Sequence of chain 1.B:
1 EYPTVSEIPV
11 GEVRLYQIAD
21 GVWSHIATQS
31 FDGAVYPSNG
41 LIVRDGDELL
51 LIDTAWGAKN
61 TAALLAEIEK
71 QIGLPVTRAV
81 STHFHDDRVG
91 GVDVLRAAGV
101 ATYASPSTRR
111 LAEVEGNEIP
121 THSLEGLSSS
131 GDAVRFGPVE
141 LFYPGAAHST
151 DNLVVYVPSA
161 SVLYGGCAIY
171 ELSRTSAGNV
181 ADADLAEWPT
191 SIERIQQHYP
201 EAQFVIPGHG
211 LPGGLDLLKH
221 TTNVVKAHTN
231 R

This small molecule binds to this protein.
Small molecule (SMILES): C[C@H](CS)C(=O)N[C@@H](C(=O)O)c1ccc(F)cc1

Binding-site contacts:
Ligand atom S14 contacts residue HIS148 of chain 1.B at 3.4 Å (h-bond).
Ligand atom S14 contacts residue HIS209 of chain 1.B at 3.7 Å.
Ligand atom O18 contacts residue GLY178 of chain 1.B at 3.7 Å.
Ligand atom C04 contacts residue ARG174 of chain 1.B at 3.5 Å.
Ligand atom O17 contacts residue HIS148 of chain 1.B at 3.6 Å.
Ligand atom C03 contacts residue ARG174 of chain 1.B at 3.7 Å.
Ligand atom C16 contacts residue ASN179 of chain 1.B at 3.8 Å.
Ligand atom C12 contacts residue ZN1 of chain 1.K at 3.7 Å.
Ligand atom C13 contacts residue ZN1 of chain 1.K at 3.3 Å.
Ligand atom C03 contacts residue HIS209 of chain 1.B at 3.6 Å.
Ligand atom C07 contacts residue TYR36 of chain 1.B at 3.6 Å (hydrophobic).
Ligand atom O11 contacts residue ASN179 of chain 1.B at 3.1 Å (h-bond).
Ligand atom C06 contacts residue TYR36 of chain 1.B at 3.2 Å (hydrophobic).
Ligand atom C04 contacts residue TYR36 of chain 1.B at 3.6 Å (hydrophobic).
Ligand atom O18 contacts residue ASN179 of chain 1.B at 3.0 Å (h-bond).
Ligand atom N09 contacts residue ZN1 of chain 1.K at 3.9 Å.
Ligand atom O17 contacts residue ZN1 of chain 1.K at 3.6 Å.
Ligand atom C15 contacts residue TRP56 of chain 1.B at 3.3 Å (hydrophobic).
Ligand atom S14 contacts residue ASP87 of chain 1.B at 3.4 Å (salt-bridge).
Ligand atom O18 contacts residue TYR170 of chain 1.B at 3.9 Å.
Ligand atom C13 contacts residue HIS85 of chain 1.B at 3.8 Å.
Ligand atom O17 contacts residue HIS209 of chain 1.B at 3.2 Å.
Ligand atom C02 contacts residue ARG174 of chain 1.B at 3.5 Å.
Ligand atom F08 contacts residue ARG174 of chain 1.B at 3.6 Å.
Ligand atom N09 contacts residue HIS209 of chain 1.B at 3.4 Å (h-bond).
Ligand atom S14 contacts residue HIS85 of chain 1.B at 3.7 Å.
Ligand atom C07 contacts residue ARG174 of chain 1.B at 3.4 Å.
Ligand atom C13 contacts residue ZN1 of chain 1.J at 3.3 Å.
Ligand atom C13 contacts residue ASP87 of chain 1.B at 3.4 Å.
Ligand atom C06 contacts residue ARG174 of chain 1.B at 3.5 Å.
Ligand atom C05 contacts residue ARG174 of chain 1.B at 3.5 Å.
Ligand atom S14 contacts residue ZN1 of chain 1.K at 2.2 Å.
Ligand atom S14 contacts residue ZN1 of chain 1.J at 2.4 Å.
Ligand atom O18 contacts residue ARG174 of chain 1.B at 3.0 Å (salt-bridge).
Ligand atom C12 contacts residue ASP87 of chain 1.B at 3.7 Å.
Ligand atom C15 contacts residue PHE31 of chain 1.B at 3.8 Å (hydrophobic).
Ligand atom C01 contacts residue ASN179 of chain 1.B at 3.9 Å.
Ligand atom C16 contacts residue ARG174 of chain 1.B at 3.7 Å.
Ligand atom F08 contacts residue TYR36 of chain 1.B at 3.8 Å.
Ligand atom C05 contacts residue TYR36 of chain 1.B at 3.4 Å (hydrophobic).